The protein below binds the small molecule below.
Small molecule (SMILES): CC(=O)N[C@@H]1[C@@H](O)[C@H](O)[C@@H](CO)O[C@H]1O

Sequence of chain 1.E:
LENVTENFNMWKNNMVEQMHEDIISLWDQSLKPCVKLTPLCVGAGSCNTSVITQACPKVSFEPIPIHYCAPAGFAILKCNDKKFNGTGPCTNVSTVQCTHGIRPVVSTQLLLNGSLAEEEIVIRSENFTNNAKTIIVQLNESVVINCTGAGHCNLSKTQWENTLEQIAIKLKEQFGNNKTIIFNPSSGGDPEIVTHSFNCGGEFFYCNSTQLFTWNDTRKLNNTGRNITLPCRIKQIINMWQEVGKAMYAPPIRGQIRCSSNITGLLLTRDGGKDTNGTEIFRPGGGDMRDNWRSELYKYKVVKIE

Binding-site contacts:
Ligand atom O6 contacts residue ASN185 of chain 1.E at 4.1 Å.
Ligand atom C7 contacts residue ASN185 of chain 1.E at 3.7 Å.
Ligand atom C5 contacts residue ASN185 of chain 1.E at 2.9 Å.
Ligand atom C4 contacts residue ASN185 of chain 1.E at 3.0 Å.
Ligand atom O3 contacts residue ASN185 of chain 1.E at 4.2 Å.
Ligand atom N2 contacts residue ASN185 of chain 1.E at 3.6 Å.
Ligand atom C2 contacts residue ASN185 of chain 1.E at 2.5 Å.
Ligand atom C6 contacts residue ASN185 of chain 1.E at 3.0 Å.
Ligand atom O7 contacts residue ASN185 of chain 1.E at 4.0 Å.
Ligand atom C8 contacts residue ASN185 of chain 1.E at 3.7 Å.
Ligand atom O4 contacts residue ASN185 of chain 1.E at 4.3 Å.
Ligand atom C1 contacts residue ASN185 of chain 1.E at 1.5 Å.
Ligand atom O5 contacts residue ASN185 of chain 1.E at 2.4 Å (h-bond).
Ligand atom C3 contacts residue ASN185 of chain 1.E at 3.3 Å.